This small molecule binds to this protein.
Small molecule (SMILES): CC(=O)N[C@@H]1[C@@H](O)[C@H](O)[C@@H](CO)O[C@H]1O

Binding-site contacts:
Ligand atom O5 contacts residue ASN122 of chain 1.K at 2.4 Å (h-bond).
Ligand atom C7 contacts residue ASN122 of chain 1.K at 3.6 Å.
Ligand atom C1 contacts residue ASN122 of chain 1.K at 1.5 Å.
Ligand atom C8 contacts residue ALA123 of chain 1.K at 3.9 Å (hydrophobic).
Ligand atom C3 contacts residue ASN122 of chain 1.K at 3.8 Å.
Ligand atom N2 contacts residue ASN122 of chain 1.K at 2.9 Å (h-bond).
Ligand atom O7 contacts residue ASN122 of chain 1.K at 3.8 Å.
Ligand atom C4 contacts residue ASN122 of chain 1.K at 4.3 Å.
Ligand atom C5 contacts residue ASN125 of chain 1.K at 4.5 Å.
Ligand atom C2 contacts residue ASN122 of chain 1.K at 2.5 Å.
Ligand atom C1 contacts residue ASN125 of chain 1.K at 4.4 Å.
Ligand atom C5 contacts residue ASN122 of chain 1.K at 3.8 Å.
Ligand atom N2 contacts residue THR124 of chain 1.K at 4.2 Å.

Sequence of chain 1.K:
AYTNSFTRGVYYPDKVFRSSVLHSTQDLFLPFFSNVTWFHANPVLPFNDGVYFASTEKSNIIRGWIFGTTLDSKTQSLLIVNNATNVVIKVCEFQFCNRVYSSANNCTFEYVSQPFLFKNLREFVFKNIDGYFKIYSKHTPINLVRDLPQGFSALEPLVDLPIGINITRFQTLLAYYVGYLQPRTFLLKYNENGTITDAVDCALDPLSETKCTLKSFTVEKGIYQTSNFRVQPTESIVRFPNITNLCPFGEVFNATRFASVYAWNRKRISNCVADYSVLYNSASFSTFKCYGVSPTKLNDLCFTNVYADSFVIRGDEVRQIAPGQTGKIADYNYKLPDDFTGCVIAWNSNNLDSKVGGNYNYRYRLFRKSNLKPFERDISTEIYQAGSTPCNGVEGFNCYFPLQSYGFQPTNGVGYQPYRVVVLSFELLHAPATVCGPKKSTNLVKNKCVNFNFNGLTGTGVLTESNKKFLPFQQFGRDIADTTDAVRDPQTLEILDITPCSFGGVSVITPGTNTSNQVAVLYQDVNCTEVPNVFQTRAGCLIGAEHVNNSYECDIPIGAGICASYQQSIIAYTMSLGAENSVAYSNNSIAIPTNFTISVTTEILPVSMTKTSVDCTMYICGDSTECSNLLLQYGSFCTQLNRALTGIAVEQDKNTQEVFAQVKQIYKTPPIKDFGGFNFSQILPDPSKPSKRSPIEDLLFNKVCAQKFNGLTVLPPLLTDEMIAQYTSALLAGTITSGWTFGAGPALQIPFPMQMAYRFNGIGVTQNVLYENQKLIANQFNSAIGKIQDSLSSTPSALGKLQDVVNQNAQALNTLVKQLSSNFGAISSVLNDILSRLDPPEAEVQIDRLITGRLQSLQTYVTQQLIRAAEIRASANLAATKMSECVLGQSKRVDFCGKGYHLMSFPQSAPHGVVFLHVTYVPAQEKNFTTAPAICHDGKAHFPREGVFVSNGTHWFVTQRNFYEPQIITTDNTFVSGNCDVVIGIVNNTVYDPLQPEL